The protein below binds the small molecule below.
Small molecule (SMILES): OC[C@H]1O[C@H](O[C@H]2[C@H](O)[C@@H](O)[C@@H](O[C@H]3[C@H](O)[C@@H](O)[C@@H](O[C@H]4[C@H](O)[C@@H](O)[C@@H](O)O[C@@H]4CO)O[C@@H]3CO)O[C@@H]2CO)[C@H](O)[C@@H](O)[C@@H]1O

Sequence of chain 1.A:
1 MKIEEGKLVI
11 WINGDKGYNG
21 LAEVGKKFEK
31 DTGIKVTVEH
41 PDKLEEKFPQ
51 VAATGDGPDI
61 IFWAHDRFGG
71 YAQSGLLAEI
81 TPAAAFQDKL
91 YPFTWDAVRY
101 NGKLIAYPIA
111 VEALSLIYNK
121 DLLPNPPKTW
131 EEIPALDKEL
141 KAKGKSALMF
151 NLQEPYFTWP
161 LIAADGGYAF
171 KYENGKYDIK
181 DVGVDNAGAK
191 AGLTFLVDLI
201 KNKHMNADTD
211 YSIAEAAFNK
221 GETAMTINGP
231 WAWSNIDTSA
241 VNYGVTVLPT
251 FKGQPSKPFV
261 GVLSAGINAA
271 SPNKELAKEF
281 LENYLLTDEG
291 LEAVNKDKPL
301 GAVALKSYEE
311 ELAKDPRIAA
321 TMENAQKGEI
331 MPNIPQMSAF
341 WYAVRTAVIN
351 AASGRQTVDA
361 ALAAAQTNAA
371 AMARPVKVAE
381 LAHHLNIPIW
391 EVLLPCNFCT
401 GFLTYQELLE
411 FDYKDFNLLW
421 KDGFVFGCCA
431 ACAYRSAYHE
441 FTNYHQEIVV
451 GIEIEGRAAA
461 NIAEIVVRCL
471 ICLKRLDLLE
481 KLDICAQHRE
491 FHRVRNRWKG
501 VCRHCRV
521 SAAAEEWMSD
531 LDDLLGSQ

Binding-site contacts:
Ligand atom O3 contacts residue ASP66 of chain 1.A at 2.4 Å (salt-bridge).
Ligand atom C6 contacts residue ARG345 of chain 1.A at 3.5 Å.
Ligand atom O6 contacts residue GLU154 of chain 1.A at 2.7 Å (salt-bridge).
Ligand atom C3 contacts residue TRP63 of chain 1.A at 3.6 Å (hydrophobic).
Ligand atom O2 contacts residue ASP66 of chain 1.A at 2.6 Å (salt-bridge).
Ligand atom C2 contacts residue ARG67 of chain 1.A at 3.6 Å.
Ligand atom C3 contacts residue ASP66 of chain 1.A at 3.4 Å.
Ligand atom C1 contacts residue TRP341 of chain 1.A at 3.5 Å (hydrophobic).
Ligand atom O2 contacts residue GLU112 of chain 1.A at 2.7 Å (salt-bridge).
Ligand atom O1 contacts residue ASN13 of chain 1.A at 3.5 Å (h-bond).
Ligand atom O3 contacts residue ALA64 of chain 1.A at 3.5 Å.
Ligand atom O3 contacts residue GLU45 of chain 1.A at 3.2 Å.
Ligand atom O2 contacts residue GLU45 of chain 1.A at 2.5 Å (salt-bridge).
Ligand atom O3 contacts residue TYR342 of chain 1.A at 3.2 Å (h-bond).
Ligand atom O6 contacts residue TYR156 of chain 1.A at 3.3 Å (h-bond).
Ligand atom C6 contacts residue GLU154 of chain 1.A at 3.6 Å.
Ligand atom C2 contacts residue GLU45 of chain 1.A at 3.0 Å.
Ligand atom C1 contacts residue TYR156 of chain 1.A at 3.7 Å (hydrophobic).
Ligand atom O2 contacts residue ARG67 of chain 1.A at 2.7 Å (salt-bridge).
Ligand atom O3 contacts residue TRP63 of chain 1.A at 3.4 Å (h-bond).
Ligand atom C6 contacts residue TRP341 of chain 1.A at 3.7 Å (hydrophobic).
Ligand atom O5 contacts residue GLU46 of chain 1.A at 2.7 Å (salt-bridge).
Ligand atom O3 contacts residue ARG67 of chain 1.A at 2.6 Å (salt-bridge).
Ligand atom O2 contacts residue ALA64 of chain 1.A at 3.3 Å.
Ligand atom O1 contacts residue LYS16 of chain 1.A at 3.0 Å (salt-bridge).
Ligand atom O5 contacts residue TYR156 of chain 1.A at 3.3 Å.
Ligand atom C6 contacts residue TYR156 of chain 1.A at 3.6 Å (hydrophobic).
Ligand atom O1 contacts residue ASP15 of chain 1.A at 3.1 Å (salt-bridge).
Ligand atom C1 contacts residue TRP231 of chain 1.A at 3.6 Å (hydrophobic).
Ligand atom O6 contacts residue PHE157 of chain 1.A at 3.4 Å.
Ligand atom O3 contacts residue GLU46 of chain 1.A at 3.5 Å.
Ligand atom O6 contacts residue ARG345 of chain 1.A at 3.2 Å.
Ligand atom O2 contacts residue TRP63 of chain 1.A at 3.4 Å (h-bond).
Ligand atom O4 contacts residue GLU45 of chain 1.A at 3.4 Å (salt-bridge).
Ligand atom O2 contacts residue LYS16 of chain 1.A at 3.2 Å (salt-bridge).
Ligand atom C1 contacts residue GLU45 of chain 1.A at 3.1 Å.
Ligand atom C2 contacts residue ASP66 of chain 1.A at 3.3 Å.
Ligand atom O6 contacts residue PRO155 of chain 1.A at 3.3 Å.
Ligand atom O5 contacts residue TRP341 of chain 1.A at 3.2 Å.
Ligand atom C1 contacts residue GLU46 of chain 1.A at 3.3 Å.